A protein and the small-molecule ligand that binds it are described below.
Small molecule (SMILES): O=C(O)Cc1ccccc1Nc1c(Cl)cccc1Cl

Binding-site contacts:
Ligand atom C3 contacts residue LEU2 of chain 1.A at 3.8 Å (hydrophobic).
Ligand atom C13 contacts residue PHE5 of chain 1.A at 3.4 Å (hydrophobic).
Ligand atom O1 contacts residue PHE5 of chain 1.A at 4.2 Å.
Ligand atom C5 contacts residue ILE18 of chain 1.A at 4.1 Å (hydrophobic).
Ligand atom O1 contacts residue CYS44 of chain 1.A at 4.1 Å.
Ligand atom C14 contacts residue HIS47 of chain 1.A at 4.0 Å.
Ligand atom C1 contacts residue ILE18 of chain 1.A at 3.6 Å (hydrophobic).
Ligand atom CL2 contacts residue GLY29 of chain 1.A at 4.1 Å.
Ligand atom C2 contacts residue LEU2 of chain 1.A at 3.7 Å (hydrophobic).
Ligand atom C10 contacts residue GLY29 of chain 1.A at 3.6 Å.
Ligand atom C12 contacts residue GLY29 of chain 1.A at 4.0 Å.
Ligand atom C10 contacts residue LYS60 of chain 1.A at 3.8 Å.
Ligand atom O2 contacts residue PHE96 of chain 1.A at 4.0 Å.
Ligand atom C11 contacts residue GLY29 of chain 1.A at 4.1 Å.
Ligand atom C14 contacts residue CYS44 of chain 1.A at 3.9 Å (hydrophobic).
Ligand atom O2 contacts residue CYS28 of chain 1.A at 3.8 Å.
Ligand atom C1 contacts residue LEU2 of chain 1.A at 3.7 Å (hydrophobic).
Ligand atom C13 contacts residue GLY29 of chain 1.A at 4.0 Å.
Ligand atom C5 contacts residue LEU2 of chain 1.A at 3.6 Å (hydrophobic).
Ligand atom C9 contacts residue GLY29 of chain 1.A at 3.9 Å.
Ligand atom N1 contacts residue LEU2 of chain 1.A at 3.9 Å.
Ligand atom C12 contacts residue ASP48 of chain 1.A at 4.1 Å.
Ligand atom O2 contacts residue TYR21 of chain 1.A at 4.0 Å.
Ligand atom C8 contacts residue LEU2 of chain 1.A at 3.9 Å (hydrophobic).
Ligand atom C8 contacts residue GLY29 of chain 1.A at 4.0 Å.
Ligand atom CL4 contacts residue LEU2 of chain 1.A at 4.0 Å.
Ligand atom O1 contacts residue ASP48 of chain 1.A at 3.8 Å.
Ligand atom C4 contacts residue LEU2 of chain 1.A at 3.5 Å (hydrophobic).
Ligand atom O1 contacts residue HIS47 of chain 1.A at 3.0 Å (h-bond).
Ligand atom C14 contacts residue PHE5 of chain 1.A at 3.9 Å (hydrophobic).
Ligand atom C13 contacts residue HIS47 of chain 1.A at 4.3 Å.
Ligand atom C7 contacts residue GLY29 of chain 1.A at 3.8 Å.
Ligand atom C9 contacts residue LEU2 of chain 1.A at 3.7 Å (hydrophobic).
Ligand atom C6 contacts residue ILE18 of chain 1.A at 3.4 Å (hydrophobic).
Ligand atom C6 contacts residue LEU2 of chain 1.A at 3.9 Å (hydrophobic).
Ligand atom O2 contacts residue GLY29 of chain 1.A at 3.8 Å.
Ligand atom O2 contacts residue CYS44 of chain 1.A at 3.1 Å (h-bond).
Ligand atom CL4 contacts residue ALA17 of chain 1.A at 4.0 Å.
Ligand atom C14 contacts residue GLY29 of chain 1.A at 3.9 Å.
Ligand atom CL4 contacts residue PHE5 of chain 1.A at 3.5 Å.

Sequence of chain 1.A:
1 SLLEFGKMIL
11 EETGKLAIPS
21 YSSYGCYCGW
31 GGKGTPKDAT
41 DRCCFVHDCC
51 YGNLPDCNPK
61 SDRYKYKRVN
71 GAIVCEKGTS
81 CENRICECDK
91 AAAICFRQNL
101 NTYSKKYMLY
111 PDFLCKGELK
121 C